Binding-site contacts:
Ligand atom CAJ contacts residue ASN16 of chain 1.A at 3.9 Å.
Ligand atom CAE contacts residue LYS41 of chain 1.A at 3.7 Å.
Ligand atom CAK contacts residue PHE20 of chain 1.A at 3.7 Å (hydrophobic).
Ligand atom CAD contacts residue LEU43 of chain 1.A at 3.8 Å (hydrophobic).
Ligand atom CAQ contacts residue VAL26 of chain 1.A at 3.8 Å (hydrophobic).
Ligand atom CAL contacts residue PHE37 of chain 1.A at 3.9 Å (hydrophobic).
Ligand atom CAG contacts residue ARG25 of chain 1.A at 3.7 Å.
Ligand atom CBB contacts residue PHE20 of chain 1.A at 3.7 Å (hydrophobic).
Ligand atom CAD contacts residue ALA17 of chain 1.A at 3.9 Å (hydrophobic).
Ligand atom CAD contacts residue LYS41 of chain 1.A at 3.8 Å.
Ligand atom CAR contacts residue PHE20 of chain 1.A at 3.9 Å (hydrophobic).
Ligand atom CAH contacts residue THR29 of chain 1.A at 3.4 Å.
Ligand atom CAN contacts residue THR29 of chain 1.A at 3.4 Å.
Ligand atom NBI contacts residue PHE20 of chain 1.A at 3.9 Å.
Ligand atom CAF contacts residue ALA17 of chain 1.A at 3.8 Å (hydrophobic).
Ligand atom CAI contacts residue ASN16 of chain 1.A at 3.6 Å.
Ligand atom CAE contacts residue ASN16 of chain 1.A at 3.5 Å.
Ligand atom CAQ contacts residue PHE20 of chain 1.A at 4.0 Å (hydrophobic).
Ligand atom CBE contacts residue PHE20 of chain 1.A at 3.9 Å (hydrophobic).
Ligand atom OAX contacts residue PHE20 of chain 1.A at 3.8 Å.
Ligand atom CAL contacts residue PHE20 of chain 1.A at 3.5 Å (hydrophobic).
Ligand atom CAP contacts residue ASP23 of chain 1.A at 3.8 Å.
Ligand atom CAP contacts residue ARG25 of chain 1.A at 3.9 Å.
Ligand atom CAA contacts residue PHE20 of chain 1.A at 3.9 Å (hydrophobic).
Ligand atom OAX contacts residue THR29 of chain 1.A at 3.9 Å.
Ligand atom OAB contacts residue PHE37 of chain 1.A at 3.4 Å.
Ligand atom CAA contacts residue SER33 of chain 1.A at 3.7 Å.
Ligand atom CAK contacts residue PHE37 of chain 1.A at 4.0 Å (hydrophobic).
Ligand atom CAF contacts residue ASN16 of chain 1.A at 3.8 Å.
Ligand atom CAA contacts residue PHE37 of chain 1.A at 3.7 Å (hydrophobic).
Ligand atom CAR contacts residue GLU19 of chain 1.A at 3.7 Å.
Ligand atom CAH contacts residue VAL26 of chain 1.A at 3.9 Å (hydrophobic).
Ligand atom CAU contacts residue PHE20 of chain 1.A at 3.9 Å (hydrophobic).
Ligand atom CAH contacts residue ARG25 of chain 1.A at 3.7 Å.
Ligand atom CAZ contacts residue ASN16 of chain 1.A at 3.8 Å.
Ligand atom CAO contacts residue GLU19 of chain 1.A at 3.6 Å.
Ligand atom CAN contacts residue VAL26 of chain 1.A at 3.9 Å (hydrophobic).
Ligand atom CAD contacts residue ASN16 of chain 1.A at 3.7 Å.
Ligand atom CBD contacts residue PHE20 of chain 1.A at 3.7 Å (hydrophobic).
Ligand atom CAF contacts residue LEU38 of chain 1.A at 3.5 Å (hydrophobic).

Sequence of chain 1.A:
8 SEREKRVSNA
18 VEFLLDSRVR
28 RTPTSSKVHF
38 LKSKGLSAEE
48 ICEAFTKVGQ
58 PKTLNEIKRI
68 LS

This small molecule binds to this protein.
Small molecule (SMILES): COc1ccc(CN2CCc3c(c(C(=O)NCc4ccccc4)nn3CCO)C2)c2ccccc12